Binding-site contacts:
Ligand atom N6 contacts residue PRO205 of chain 1.U at 4.2 Å.
Ligand atom N7 contacts residue PRO416 of chain 1.U at 3.7 Å.
Ligand atom C5 contacts residue PRO416 of chain 1.U at 3.2 Å (hydrophobic).
Ligand atom C6 contacts residue PRO205 of chain 1.U at 3.9 Å (hydrophobic).
Ligand atom OP1 contacts residue DC1 of chain 1.WC at 2.5 Å (h-bond).
Ligand atom C6 contacts residue PRO416 of chain 1.U at 2.9 Å (hydrophobic).
Ligand atom C2 contacts residue GLY424 of chain 1.U at 4.1 Å.
Ligand atom O4' contacts residue DC1 of chain 1.WC at 4.2 Å.
Ligand atom N1 contacts residue GLY424 of chain 1.U at 3.9 Å.
Ligand atom OP2 contacts residue ASP411 of chain 1.R at 4.2 Å.
Ligand atom C5 contacts residue HIS415 of chain 1.U at 4.3 Å.
Ligand atom N3 contacts residue PRO205 of chain 1.U at 4.4 Å.
Ligand atom P contacts residue DC1 of chain 1.WC at 1.6 Å.
Ligand atom N1 contacts residue PRO416 of chain 1.U at 3.4 Å (h-bond).
Ligand atom N3 contacts residue PRO416 of chain 1.U at 4.1 Å.
Ligand atom OP2 contacts residue DC1 of chain 1.WC at 2.5 Å (h-bond).
Ligand atom C4 contacts residue PRO416 of chain 1.U at 4.0 Å (hydrophobic).
Ligand atom N7 contacts residue HIS415 of chain 1.U at 3.0 Å (h-bond).
Ligand atom N6 contacts residue PRO416 of chain 1.U at 2.8 Å (h-bond).
Ligand atom C8 contacts residue HIS415 of chain 1.U at 3.3 Å.
Ligand atom C2 contacts residue PRO205 of chain 1.U at 4.0 Å (hydrophobic).
Ligand atom O5' contacts residue DC1 of chain 1.WC at 2.5 Å (h-bond).
Ligand atom C5 contacts residue PRO205 of chain 1.U at 4.2 Å (hydrophobic).
Ligand atom N1 contacts residue PRO205 of chain 1.U at 4.0 Å.
Ligand atom N9 contacts residue PRO416 of chain 1.U at 4.3 Å.
Ligand atom N6 contacts residue ASN394 of chain 1.U at 4.3 Å.
Ligand atom N6 contacts residue SER417 of chain 1.U at 3.5 Å.
Ligand atom C2 contacts residue PRO416 of chain 1.U at 4.2 Å (hydrophobic).
Ligand atom C8 contacts residue PRO416 of chain 1.U at 4.5 Å (hydrophobic).
Ligand atom C5' contacts residue DC1 of chain 1.WC at 3.8 Å.
Ligand atom C2' contacts residue PRO416 of chain 1.U at 4.5 Å (hydrophobic).

Sequence of chain 1.R:
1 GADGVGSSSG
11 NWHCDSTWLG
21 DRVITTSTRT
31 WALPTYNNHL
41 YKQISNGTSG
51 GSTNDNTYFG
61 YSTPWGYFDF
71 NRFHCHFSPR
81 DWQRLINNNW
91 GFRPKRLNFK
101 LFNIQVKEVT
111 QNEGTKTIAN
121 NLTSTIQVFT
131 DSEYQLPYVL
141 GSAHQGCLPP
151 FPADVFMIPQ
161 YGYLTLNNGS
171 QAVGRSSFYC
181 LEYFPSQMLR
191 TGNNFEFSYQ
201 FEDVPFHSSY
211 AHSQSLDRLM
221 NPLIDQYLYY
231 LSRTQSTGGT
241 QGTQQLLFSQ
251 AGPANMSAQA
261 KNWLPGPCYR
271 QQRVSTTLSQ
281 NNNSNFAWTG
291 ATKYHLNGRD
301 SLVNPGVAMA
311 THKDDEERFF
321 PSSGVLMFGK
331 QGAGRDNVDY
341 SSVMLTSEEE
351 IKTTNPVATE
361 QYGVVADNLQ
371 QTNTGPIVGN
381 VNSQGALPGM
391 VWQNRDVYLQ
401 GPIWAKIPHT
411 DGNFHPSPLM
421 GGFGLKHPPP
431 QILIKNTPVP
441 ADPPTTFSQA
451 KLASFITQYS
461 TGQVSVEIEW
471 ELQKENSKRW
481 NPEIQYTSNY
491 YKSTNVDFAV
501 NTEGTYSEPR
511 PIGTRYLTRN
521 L

The small molecule below binds the protein below.
Small molecule (SMILES): Nc1ncnc2c1ncn2[C@H]1C[C@H](O)[C@@H](COP(=O)(O)O)O1

Sequence of chain 1.U:
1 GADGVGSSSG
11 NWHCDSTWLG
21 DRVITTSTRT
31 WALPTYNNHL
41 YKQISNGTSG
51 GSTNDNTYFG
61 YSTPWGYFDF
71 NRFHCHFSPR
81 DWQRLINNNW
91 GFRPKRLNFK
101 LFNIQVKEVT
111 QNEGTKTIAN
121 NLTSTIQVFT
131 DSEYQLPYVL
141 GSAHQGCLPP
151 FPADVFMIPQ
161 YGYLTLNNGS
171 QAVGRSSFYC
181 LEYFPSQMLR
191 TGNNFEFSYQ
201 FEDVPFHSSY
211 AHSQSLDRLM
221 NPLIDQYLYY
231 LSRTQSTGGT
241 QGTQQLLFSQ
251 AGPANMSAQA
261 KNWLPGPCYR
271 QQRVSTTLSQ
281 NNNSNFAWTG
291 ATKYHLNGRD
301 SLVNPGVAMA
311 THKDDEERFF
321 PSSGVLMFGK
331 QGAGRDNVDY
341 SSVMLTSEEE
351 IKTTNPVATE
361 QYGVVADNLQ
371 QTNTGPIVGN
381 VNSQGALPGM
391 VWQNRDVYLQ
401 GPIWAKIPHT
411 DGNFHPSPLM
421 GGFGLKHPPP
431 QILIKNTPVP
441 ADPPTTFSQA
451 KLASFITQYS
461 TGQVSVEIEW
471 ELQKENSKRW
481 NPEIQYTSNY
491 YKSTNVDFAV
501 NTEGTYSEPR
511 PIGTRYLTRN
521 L